Sequence of chain 4.D:
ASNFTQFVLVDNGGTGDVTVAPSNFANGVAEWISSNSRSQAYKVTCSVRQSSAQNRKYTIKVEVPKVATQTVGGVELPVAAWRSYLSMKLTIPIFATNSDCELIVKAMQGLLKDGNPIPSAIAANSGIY

A protein and the small-molecule ligand that binds it are described below.
Small molecule (SMILES): Nc1ccn([C@@H]2O[C@H](CO[P](=O)(O)O[C@H]3[C@@H](O)[C@H](n4cnc5c(N)ncnc54)O[C@@H]3CO[P](=O)(O)O[C@H]3[C@@H](O)[C@H](n4cnc5c(=O)nc(N)[nH]c54)O[C@@H]3CO[P](=O)(O)O[C@H]3[C@@H](O)[C@H](n4cnc5c(N)ncnc54)O[C@@H]3CO[P](=O)(O)O[C@H]3[C@@H](O)[C@H](n4cnc5c(N)ncnc54)O[C@@H]3CO[P](=O)(O)O[C@H]3[C@@H](O)[C@H](n4ccc(=O)[nH]c4=O)O[C@@H]3CO[P](=O)(O)O[C@H]3[C@@H](O)[C@H](n4ccc(N)nc4=O)O[C@@H]3CO[P](=O)(O)O[C@H]3[C@@H](O)[C@H](n4ccc(=O)[nH]c4=O)O[C@@H]3CO[P](=O)(O)O[C@H]3[C@@H](O)[C@H](n4cnc5c(=O)nc(N)[nH]c54)O[C@@H]3COPO)[C@@H](O)[C@H]2O)c(=O)n1

Binding-site contacts:
Ligand atom N6 contacts residue THR45 of chain 4.C at 2.9 Å (h-bond).
Ligand atom P contacts residue LYS57 of chain 4.D at 3.2 Å.
Ligand atom OP2 contacts residue LYS89 of chain 4.D at 3.4 Å (salt-bridge).
Ligand atom O5' contacts residue LYS57 of chain 4.D at 3.1 Å (salt-bridge).
Ligand atom OP1 contacts residue LYS57 of chain 4.D at 2.8 Å.
Ligand atom OP1 contacts residue SER52 of chain 4.D at 2.9 Å (h-bond).
Ligand atom N1 contacts residue SER47 of chain 4.C at 2.8 Å (h-bond).
Ligand atom OP2 contacts residue LYS43 of chain 4.C at 3.0 Å (salt-bridge).
Ligand atom C2 contacts residue SER47 of chain 4.C at 3.2 Å.
Ligand atom N7 contacts residue THR45 of chain 4.C at 2.5 Å (h-bond).
Ligand atom O3' contacts residue SER51 of chain 4.D at 3.4 Å.
Ligand atom C5 contacts residue THR45 of chain 4.C at 3.2 Å.
Ligand atom C5 contacts residue TYR85 of chain 4.C at 3.7 Å (hydrophobic).
Ligand atom N6 contacts residue THR91 of chain 4.D at 3.4 Å (h-bond).
Ligand atom N6 contacts residue THR59 of chain 4.C at 2.9 Å (h-bond).
Ligand atom N7 contacts residue LYS61 of chain 4.C at 3.5 Å.
Ligand atom O3' contacts residue ARG49 of chain 4.D at 3.0 Å (salt-bridge).
Ligand atom OP1 contacts residue ASN55 of chain 4.D at 3.4 Å (h-bond).
Ligand atom OP1 contacts residue LYS89 of chain 4.D at 3.3 Å (salt-bridge).
Ligand atom OP2 contacts residue ASN55 of chain 4.D at 3.5 Å (h-bond).
Ligand atom OP2 contacts residue LYS57 of chain 4.D at 2.6 Å (salt-bridge).
Ligand atom C8 contacts residue THR45 of chain 4.C at 3.6 Å.
Ligand atom OP2 contacts residue LYS89 of chain 4.D at 3.5 Å (salt-bridge).
Ligand atom N7 contacts residue TYR85 of chain 4.C at 3.6 Å.
Ligand atom OP2 contacts residue TYR85 of chain 4.C at 2.9 Å (h-bond).
Ligand atom O5' contacts residue ARG49 of chain 4.D at 3.6 Å (salt-bridge).
Ligand atom OP2 contacts residue LYS57 of chain 4.D at 3.2 Å (salt-bridge).
Ligand atom C5' contacts residue ARG49 of chain 4.D at 3.1 Å.
Ligand atom OP1 contacts residue SER51 of chain 4.D at 2.8 Å (h-bond).
Ligand atom P contacts residue ARG49 of chain 4.D at 3.2 Å.
Ligand atom P contacts residue LYS89 of chain 4.D at 3.4 Å.
Ligand atom O2' contacts residue GLU63 of chain 4.C at 3.6 Å.
Ligand atom C6 contacts residue TYR85 of chain 4.C at 3.7 Å (hydrophobic).
Ligand atom C6 contacts residue THR45 of chain 4.C at 3.5 Å.
Ligand atom P contacts residue SER51 of chain 4.D at 3.4 Å.
Ligand atom N1 contacts residue THR59 of chain 4.C at 3.5 Å.
Ligand atom OP2 contacts residue SER51 of chain 4.D at 3.5 Å (h-bond).
Ligand atom OP1 contacts residue ARG49 of chain 4.D at 2.5 Å (salt-bridge).
Ligand atom C5' contacts residue TYR85 of chain 4.C at 3.7 Å (hydrophobic).
Ligand atom C8 contacts residue TYR85 of chain 4.C at 3.7 Å (hydrophobic).

Sequence of chain 4.C:
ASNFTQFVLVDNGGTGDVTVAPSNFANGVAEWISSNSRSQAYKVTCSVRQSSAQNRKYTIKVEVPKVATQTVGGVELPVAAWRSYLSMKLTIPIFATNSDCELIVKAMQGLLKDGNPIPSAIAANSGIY